A small-molecule ligand and the protein it binds are described below.
Small molecule (SMILES): O=C(O)CCC(=O)C(=O)O

Binding-site contacts:
Ligand atom O2 contacts residue ASP218 of chain 1.C at 3.3 Å (salt-bridge).
Ligand atom C1 contacts residue NI1 of chain 1.V at 2.9 Å.
Ligand atom O5 contacts residue HIS216 of chain 1.C at 3.2 Å (h-bond).
Ligand atom C5 contacts residue VAL275 of chain 1.C at 3.4 Å (hydrophobic).
Ligand atom O2 contacts residue NI1 of chain 1.V at 2.1 Å (h-bond).
Ligand atom O3 contacts residue LEU194 of chain 1.C at 3.7 Å.
Ligand atom C4 contacts residue LEU225 of chain 1.C at 3.9 Å (hydrophobic).
Ligand atom C2 contacts residue NI1 of chain 1.V at 2.9 Å.
Ligand atom O1 contacts residue ARG192 of chain 1.C at 2.8 Å (salt-bridge).
Ligand atom O5 contacts residue HIS273 of chain 1.C at 3.3 Å.
Ligand atom O3 contacts residue VAL275 of chain 1.C at 3.7 Å.
Ligand atom O2 contacts residue ARG192 of chain 1.C at 3.8 Å.
Ligand atom C1 contacts residue PHE294 of chain 1.C at 3.9 Å (hydrophobic).
Ligand atom O5 contacts residue NI1 of chain 1.V at 2.3 Å (h-bond).
Ligand atom C3 contacts residue LEU194 of chain 1.C at 3.6 Å (hydrophobic).
Ligand atom O3 contacts residue SER290 of chain 1.C at 2.7 Å (h-bond).
Ligand atom O4 contacts residue VAL275 of chain 1.C at 3.7 Å.
Ligand atom O4 contacts residue LEU233 of chain 1.C at 3.7 Å.
Ligand atom C2 contacts residue HIS216 of chain 1.C at 3.9 Å.
Ligand atom O3 contacts residue ARG288 of chain 1.C at 3.0 Å (salt-bridge).
Ligand atom C4 contacts residue VAL275 of chain 1.C at 3.6 Å (hydrophobic).
Ligand atom O1 contacts residue NI1 of chain 1.V at 4.1 Å.
Ligand atom C1 contacts residue ARG192 of chain 1.C at 3.6 Å.
Ligand atom O1 contacts residue LEU194 of chain 1.C at 3.6 Å.
Ligand atom C1 contacts residue HIS216 of chain 1.C at 3.8 Å.
Ligand atom O4 contacts residue SER290 of chain 1.C at 4.0 Å.
Ligand atom C5 contacts residue ARG288 of chain 1.C at 3.6 Å.
Ligand atom C5 contacts residue SER290 of chain 1.C at 3.6 Å.
Ligand atom O4 contacts residue LEU225 of chain 1.C at 3.3 Å.
Ligand atom O2 contacts residue TDR1 of chain 1.X at 3.8 Å.
Ligand atom C3 contacts residue LEU225 of chain 1.C at 4.0 Å (hydrophobic).
Ligand atom O2 contacts residue HIS216 of chain 1.C at 3.1 Å (h-bond).
Ligand atom O4 contacts residue ARG288 of chain 1.C at 2.7 Å (salt-bridge).
Ligand atom C4 contacts residue LEU233 of chain 1.C at 3.9 Å (hydrophobic).
Ligand atom C5 contacts residue TYR196 of chain 1.C at 3.7 Å (hydrophobic).
Ligand atom C3 contacts residue TYR196 of chain 1.C at 3.8 Å (hydrophobic).
Ligand atom O1 contacts residue PHE294 of chain 1.C at 3.7 Å.
Ligand atom O3 contacts residue TYR196 of chain 1.C at 2.8 Å (h-bond).
Ligand atom O2 contacts residue PHE294 of chain 1.C at 3.4 Å.
Ligand atom C5 contacts residue LEU225 of chain 1.C at 3.7 Å (hydrophobic).

Sequence of chain 1.C:
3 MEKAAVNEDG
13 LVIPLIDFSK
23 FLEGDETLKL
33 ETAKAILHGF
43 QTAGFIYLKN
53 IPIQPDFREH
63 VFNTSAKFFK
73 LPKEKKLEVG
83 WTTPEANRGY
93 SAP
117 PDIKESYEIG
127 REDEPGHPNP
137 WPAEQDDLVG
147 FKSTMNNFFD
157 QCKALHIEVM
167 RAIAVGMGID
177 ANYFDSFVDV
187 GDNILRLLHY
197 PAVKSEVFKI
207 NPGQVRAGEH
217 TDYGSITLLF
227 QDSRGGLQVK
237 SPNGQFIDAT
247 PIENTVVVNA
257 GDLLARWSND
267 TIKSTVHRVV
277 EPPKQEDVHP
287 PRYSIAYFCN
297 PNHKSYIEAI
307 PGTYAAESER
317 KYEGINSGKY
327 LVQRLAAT